Binding-site contacts:
Ligand atom N7 contacts residue SER181 of chain 1.A at 3.4 Å (h-bond).
Ligand atom N19 contacts residue TYR273 of chain 1.A at 3.4 Å (h-bond).
Ligand atom C1 contacts residue ASN250 of chain 1.A at 3.5 Å.
Ligand atom C11 contacts residue PHE247 of chain 1.A at 3.8 Å (hydrophobic).
Ligand atom C20 contacts residue PHE171 of chain 1.A at 4.0 Å (hydrophobic).
Ligand atom C18 contacts residue ASN269 of chain 1.A at 3.5 Å.
Ligand atom C6 contacts residue ASN250 of chain 1.A at 3.0 Å.
Ligand atom C9 contacts residue PHE247 of chain 1.A at 3.8 Å (hydrophobic).
Ligand atom C16 contacts residue ASP91 of chain 1.A at 3.1 Å.
Ligand atom C20 contacts residue ASP91 of chain 1.A at 3.6 Å.
Ligand atom N19 contacts residue ASN269 of chain 1.A at 2.8 Å (h-bond).
Ligand atom C8 contacts residue PHE247 of chain 1.A at 3.8 Å (hydrophobic).
Ligand atom C16 contacts residue ASN269 of chain 1.A at 3.3 Å.
Ligand atom C18 contacts residue ASP91 of chain 1.A at 3.1 Å.
Ligand atom C11 contacts residue VAL92 of chain 1.A at 3.6 Å (hydrophobic).
Ligand atom C2 contacts residue TYR177 of chain 1.A at 3.7 Å (hydrophobic).
Ligand atom C12 contacts residue PHE247 of chain 1.A at 3.7 Å (hydrophobic).
Ligand atom C1 contacts residue THR173 of chain 1.A at 3.9 Å.
Ligand atom C11 contacts residue VAL95 of chain 1.A at 3.9 Å (hydrophobic).
Ligand atom C20 contacts residue ASN269 of chain 1.A at 3.8 Å.
Ligand atom C10 contacts residue PHE247 of chain 1.A at 4.0 Å (hydrophobic).
Ligand atom O17 contacts residue ASP91 of chain 1.A at 2.2 Å (salt-bridge).
Ligand atom C15 contacts residue ASP91 of chain 1.A at 3.4 Å.
Ligand atom C21 contacts residue TRP87 of chain 1.A at 3.4 Å (hydrophobic).
Ligand atom C12 contacts residue VAL95 of chain 1.A at 3.8 Å (hydrophobic).
Ligand atom C5 contacts residue ASN250 of chain 1.A at 3.4 Å.
Ligand atom C13 contacts residue PHE247 of chain 1.A at 3.8 Å (hydrophobic).
Ligand atom C5 contacts residue PHE171 of chain 1.A at 3.9 Å (hydrophobic).
Ligand atom O14 contacts residue PHE246 of chain 1.A at 3.6 Å.
Ligand atom C10 contacts residue VAL92 of chain 1.A at 3.6 Å (hydrophobic).
Ligand atom O17 contacts residue TRP243 of chain 1.A at 3.8 Å.
Ligand atom C22 contacts residue PHE171 of chain 1.A at 3.5 Å (hydrophobic).
Ligand atom O17 contacts residue ASN269 of chain 1.A at 3.0 Å (h-bond).
Ligand atom C6 contacts residue PHE171 of chain 1.A at 3.6 Å (hydrophobic).
Ligand atom C21 contacts residue ASP91 of chain 1.A at 3.3 Å.
Ligand atom C10 contacts residue SER185 of chain 1.A at 3.7 Å.
Ligand atom O17 contacts residue TYR273 of chain 1.A at 3.1 Å (h-bond).
Ligand atom N19 contacts residue ASP91 of chain 1.A at 2.9 Å (salt-bridge).
Ligand atom C22 contacts residue ASN269 of chain 1.A at 3.7 Å.
Ligand atom C12 contacts residue VAL92 of chain 1.A at 3.9 Å (hydrophobic).

The small molecule below binds the protein below.
Small molecule (SMILES): CC(C)NC[C@H](O)COc1cccc2[nH]c3ccccc3c12

Sequence of chain 1.A:
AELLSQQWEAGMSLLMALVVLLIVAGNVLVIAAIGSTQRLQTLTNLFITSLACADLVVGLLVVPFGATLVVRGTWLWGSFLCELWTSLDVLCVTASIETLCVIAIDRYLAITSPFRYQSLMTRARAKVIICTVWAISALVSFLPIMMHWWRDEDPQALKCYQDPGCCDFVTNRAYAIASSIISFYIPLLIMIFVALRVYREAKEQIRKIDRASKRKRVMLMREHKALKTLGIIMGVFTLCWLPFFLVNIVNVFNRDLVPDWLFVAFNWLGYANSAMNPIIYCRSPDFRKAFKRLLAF